This small molecule binds to this protein.
Small molecule (SMILES): CC[C@H]1OC(=O)C[C@@H](O)[C@H](C)[C@@H](O[C@@H]2O[C@H](C)[C@@H](O)[C@H](N(C)C)[C@H]2O)[C@@H](CC=O)C[C@@H](C)C(=O)/C=C/C(C)=C/[C@@H]1C

Binding-site contacts:
Ligand atom O5 contacts residue GLY122 of chain 1.A at 3.0 Å (h-bond).
Ligand atom C15 contacts residue ALA224 of chain 1.A at 3.6 Å (hydrophobic).
Ligand atom C9 contacts residue EDO1 of chain 1.O at 3.8 Å.
Ligand atom C6 contacts residue EDO1 of chain 1.O at 3.6 Å.
Ligand atom C24 contacts residue VAL274 of chain 1.A at 3.9 Å (hydrophobic).
Ligand atom C14 contacts residue ARG217 of chain 1.A at 3.4 Å.
Ligand atom C15 contacts residue LEU225 of chain 1.A at 3.8 Å (hydrophobic).
Ligand atom C1 contacts residue HEM1 of chain 1.C at 3.5 Å.
Ligand atom O5 contacts residue SER120 of chain 1.A at 3.7 Å.
Ligand atom C16 contacts residue LEU228 of chain 1.A at 3.8 Å (hydrophobic).
Ligand atom C4 contacts residue ALA326 of chain 1.A at 3.7 Å (hydrophobic).
Ligand atom C12 contacts residue ALA215 of chain 1.A at 3.2 Å (hydrophobic).
Ligand atom C18 contacts residue GLU125 of chain 1.A at 3.4 Å.
Ligand atom C6 contacts residue ALA429 of chain 1.A at 3.7 Å (hydrophobic).
Ligand atom O1 contacts residue EDO1 of chain 1.N at 3.9 Å.
Ligand atom C24 contacts residue LEU231 of chain 1.A at 3.9 Å (hydrophobic).
Ligand atom C21 contacts residue GLU125 of chain 1.A at 3.6 Å.
Ligand atom O1 contacts residue LEU131 of chain 1.A at 3.0 Å.
Ligand atom C24 contacts residue ALA278 of chain 1.A at 3.9 Å (hydrophobic).
Ligand atom O4 contacts residue ARG217 of chain 1.A at 3.5 Å (salt-bridge).
Ligand atom C11 contacts residue ALA215 of chain 1.A at 3.9 Å (hydrophobic).
Ligand atom C9 contacts residue PRO218 of chain 1.A at 3.9 Å (hydrophobic).
Ligand atom O8 contacts residue LEU275 of chain 1.A at 3.7 Å.
Ligand atom O3 contacts residue ALA215 of chain 1.A at 3.3 Å (h-bond).
Ligand atom C27 contacts residue LEU275 of chain 1.A at 3.5 Å (hydrophobic).
Ligand atom O5 contacts residue ASP121 of chain 1.A at 3.9 Å.
Ligand atom O4 contacts residue ALA215 of chain 1.A at 2.6 Å (h-bond).
Ligand atom C16 contacts residue GLU123 of chain 1.A at 3.3 Å.
Ligand atom O5 contacts residue GLU123 of chain 1.A at 2.6 Å (salt-bridge).
Ligand atom C15 contacts residue ALA215 of chain 1.A at 3.9 Å (hydrophobic).
Ligand atom C4 contacts residue ALA429 of chain 1.A at 3.8 Å (hydrophobic).
Ligand atom O2 contacts residue EDO1 of chain 1.N at 3.5 Å (h-bond).
Ligand atom C30 contacts residue LEU131 of chain 1.A at 3.8 Å (hydrophobic).
Ligand atom C18 contacts residue GLU123 of chain 1.A at 3.4 Å.
Ligand atom O4 contacts residue PRO218 of chain 1.A at 3.3 Å.
Ligand atom C14 contacts residue PRO218 of chain 1.A at 3.5 Å (hydrophobic).
Ligand atom O6 contacts residue LEU228 of chain 1.A at 3.9 Å.
Ligand atom O2 contacts residue EDO1 of chain 1.O at 2.7 Å (h-bond).
Ligand atom C14 contacts residue ALA220 of chain 1.A at 3.9 Å (hydrophobic).
Ligand atom C7 contacts residue EDO1 of chain 1.O at 3.7 Å.

Sequence of chain 1.A:
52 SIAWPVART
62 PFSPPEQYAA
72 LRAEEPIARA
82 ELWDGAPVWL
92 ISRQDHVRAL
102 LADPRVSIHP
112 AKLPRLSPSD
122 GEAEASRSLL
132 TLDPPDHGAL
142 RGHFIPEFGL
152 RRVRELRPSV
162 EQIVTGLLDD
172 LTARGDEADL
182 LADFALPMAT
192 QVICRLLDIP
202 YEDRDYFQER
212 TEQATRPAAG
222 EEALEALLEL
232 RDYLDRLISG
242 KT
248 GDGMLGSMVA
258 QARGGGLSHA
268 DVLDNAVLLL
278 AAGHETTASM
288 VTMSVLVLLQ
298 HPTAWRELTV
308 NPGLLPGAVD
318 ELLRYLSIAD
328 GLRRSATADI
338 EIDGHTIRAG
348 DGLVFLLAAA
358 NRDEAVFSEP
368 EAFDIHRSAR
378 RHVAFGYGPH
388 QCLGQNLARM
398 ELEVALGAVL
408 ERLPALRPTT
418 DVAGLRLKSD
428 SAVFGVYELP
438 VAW